Binding-site contacts:
Ligand atom O7 contacts residue ASN254 of chain 1.A at 3.0 Å (h-bond).
Ligand atom C7 contacts residue ASN254 of chain 1.A at 3.7 Å.
Ligand atom C7 contacts residue ASN256 of chain 1.A at 3.7 Å.
Ligand atom C7 contacts residue GLU255 of chain 1.A at 4.1 Å.
Ligand atom C8 contacts residue ASN254 of chain 1.A at 4.3 Å.
Ligand atom O7 contacts residue GLU255 of chain 1.A at 3.2 Å (salt-bridge).
Ligand atom C5 contacts residue ASN256 of chain 1.A at 3.7 Å.
Ligand atom C3 contacts residue ASN256 of chain 1.A at 3.8 Å.
Ligand atom O5 contacts residue ASN256 of chain 1.A at 2.4 Å (h-bond).
Ligand atom N2 contacts residue ASN256 of chain 1.A at 2.9 Å (h-bond).
Ligand atom C8 contacts residue ASN256 of chain 1.A at 4.1 Å.
Ligand atom C1 contacts residue ASN256 of chain 1.A at 1.4 Å.
Ligand atom N2 contacts residue GLU255 of chain 1.A at 4.1 Å.
Ligand atom C2 contacts residue ASN256 of chain 1.A at 2.5 Å.
Ligand atom C4 contacts residue ASN256 of chain 1.A at 4.2 Å.

The protein below binds the small molecule below.
Small molecule (SMILES): CC(=O)N[C@@H]1[C@@H](O)[C@H](O)[C@@H](CO)O[C@H]1O

Sequence of chain 1.A:
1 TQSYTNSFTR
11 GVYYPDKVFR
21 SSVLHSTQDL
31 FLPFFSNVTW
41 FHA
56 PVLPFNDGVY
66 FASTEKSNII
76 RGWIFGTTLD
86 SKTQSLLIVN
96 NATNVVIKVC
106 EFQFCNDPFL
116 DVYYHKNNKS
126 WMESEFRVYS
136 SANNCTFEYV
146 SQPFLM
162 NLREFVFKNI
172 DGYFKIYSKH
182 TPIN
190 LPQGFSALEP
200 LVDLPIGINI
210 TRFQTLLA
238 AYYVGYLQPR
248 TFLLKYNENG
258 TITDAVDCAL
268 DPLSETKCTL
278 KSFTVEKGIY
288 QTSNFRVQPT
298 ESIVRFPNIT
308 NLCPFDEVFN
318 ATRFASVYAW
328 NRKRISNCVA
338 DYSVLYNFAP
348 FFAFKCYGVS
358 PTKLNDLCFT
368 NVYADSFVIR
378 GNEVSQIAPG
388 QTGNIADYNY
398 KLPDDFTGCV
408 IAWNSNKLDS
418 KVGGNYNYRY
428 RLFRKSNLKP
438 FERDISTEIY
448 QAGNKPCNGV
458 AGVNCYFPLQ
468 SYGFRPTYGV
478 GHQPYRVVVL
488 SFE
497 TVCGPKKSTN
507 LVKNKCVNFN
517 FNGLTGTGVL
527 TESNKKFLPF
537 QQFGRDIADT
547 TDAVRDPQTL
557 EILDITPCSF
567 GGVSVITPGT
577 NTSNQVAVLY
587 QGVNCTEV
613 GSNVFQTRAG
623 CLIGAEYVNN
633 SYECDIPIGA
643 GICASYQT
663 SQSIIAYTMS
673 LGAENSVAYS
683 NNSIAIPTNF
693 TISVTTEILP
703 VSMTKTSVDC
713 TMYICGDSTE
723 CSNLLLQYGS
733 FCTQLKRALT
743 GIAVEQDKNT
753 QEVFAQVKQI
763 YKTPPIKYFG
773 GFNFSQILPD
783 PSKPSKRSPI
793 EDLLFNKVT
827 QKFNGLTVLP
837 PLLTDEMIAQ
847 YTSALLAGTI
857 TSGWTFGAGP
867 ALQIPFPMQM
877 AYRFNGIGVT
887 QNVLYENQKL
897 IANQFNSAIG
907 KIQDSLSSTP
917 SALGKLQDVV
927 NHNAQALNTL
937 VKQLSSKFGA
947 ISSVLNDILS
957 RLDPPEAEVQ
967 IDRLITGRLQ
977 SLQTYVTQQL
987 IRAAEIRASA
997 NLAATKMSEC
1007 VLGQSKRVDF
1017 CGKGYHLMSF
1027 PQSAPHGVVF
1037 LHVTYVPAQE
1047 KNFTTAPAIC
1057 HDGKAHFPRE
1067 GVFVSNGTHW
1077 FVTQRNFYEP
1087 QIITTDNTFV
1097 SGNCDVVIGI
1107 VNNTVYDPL